Sequence of chain 1.F:
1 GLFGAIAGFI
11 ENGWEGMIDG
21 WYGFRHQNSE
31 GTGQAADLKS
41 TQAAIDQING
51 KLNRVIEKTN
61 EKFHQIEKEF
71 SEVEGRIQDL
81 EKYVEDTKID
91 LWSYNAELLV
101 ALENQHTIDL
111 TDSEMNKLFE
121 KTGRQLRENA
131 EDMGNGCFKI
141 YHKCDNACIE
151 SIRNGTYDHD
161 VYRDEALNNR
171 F

Binding-site contacts:
Ligand atom C2 contacts residue ASN32 of chain 1.E at 2.5 Å.
Ligand atom O7 contacts residue ASN32 of chain 1.E at 3.7 Å.
Ligand atom C3 contacts residue ASN32 of chain 1.E at 3.8 Å.
Ligand atom C1 contacts residue THR312 of chain 1.E at 3.8 Å.
Ligand atom O5 contacts residue THR312 of chain 1.E at 3.4 Å (h-bond).
Ligand atom C8 contacts residue ASN32 of chain 1.E at 4.4 Å.
Ligand atom C6 contacts residue LEU52 of chain 1.F at 3.9 Å (hydrophobic).
Ligand atom C5 contacts residue ASN32 of chain 1.E at 3.7 Å.
Ligand atom C1 contacts residue ASN32 of chain 1.E at 1.4 Å.
Ligand atom O5 contacts residue ASN32 of chain 1.E at 2.4 Å (h-bond).
Ligand atom N2 contacts residue ASN32 of chain 1.E at 2.9 Å (h-bond).
Ligand atom C7 contacts residue ASN32 of chain 1.E at 3.5 Å.
Ligand atom O6 contacts residue LEU52 of chain 1.F at 4.0 Å.
Ligand atom C4 contacts residue ASN32 of chain 1.E at 4.3 Å.

Sequence of chain 1.E:
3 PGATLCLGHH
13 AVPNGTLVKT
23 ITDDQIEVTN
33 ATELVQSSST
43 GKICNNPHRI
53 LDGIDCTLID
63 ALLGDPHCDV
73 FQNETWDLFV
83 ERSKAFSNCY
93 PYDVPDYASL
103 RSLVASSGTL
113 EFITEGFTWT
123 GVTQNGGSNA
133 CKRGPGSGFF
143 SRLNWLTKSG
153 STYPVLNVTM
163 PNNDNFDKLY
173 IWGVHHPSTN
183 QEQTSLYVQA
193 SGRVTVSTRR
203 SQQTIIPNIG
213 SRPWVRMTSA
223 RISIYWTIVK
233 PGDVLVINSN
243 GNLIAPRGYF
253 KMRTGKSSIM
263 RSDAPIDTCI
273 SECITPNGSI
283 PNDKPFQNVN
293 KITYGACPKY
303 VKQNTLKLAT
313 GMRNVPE

The small molecule below binds the protein below.
Small molecule (SMILES): CC(=O)N[C@@H]1[C@@H](O)[C@H](O)[C@@H](CO)O[C@H]1O